This small molecule binds to this protein.
Small molecule (SMILES): COc1cccc([C@@H](C)NC(=O)N2CCC(c3ccncc3)CC2)c1

Binding-site contacts:
Ligand atom C26 contacts residue LEU203 of chain 1.F at 3.2 Å (hydrophobic).
Ligand atom C22 contacts residue LEU203 of chain 1.F at 3.7 Å (hydrophobic).
Ligand atom C9 contacts residue GLY83 of chain 1.F at 3.7 Å.
Ligand atom O1 contacts residue ASP214 of chain 1.F at 3.2 Å.
Ligand atom C6 contacts residue GLY83 of chain 1.F at 3.7 Å.
Ligand atom C10 contacts residue GLY86 of chain 1.F at 3.4 Å.
Ligand atom C23 contacts residue PHE366 of chain 1.F at 3.8 Å (hydrophobic).
Ligand atom C10 contacts residue LYS103 of chain 1.F at 3.9 Å.
Ligand atom C11 contacts residue GLY83 of chain 1.F at 3.8 Å.
Ligand atom O12 contacts residue PHE85 of chain 1.F at 3.1 Å (h-bond).
Ligand atom C18 contacts residue LEU203 of chain 1.F at 3.4 Å (hydrophobic).
Ligand atom C13 contacts residue ALA84 of chain 1.F at 3.8 Å (hydrophobic).
Ligand atom C7 contacts residue GLY83 of chain 1.F at 3.6 Å.
Ligand atom C6 contacts residue ASP214 of chain 1.F at 3.9 Å.
Ligand atom C23 contacts residue ILE80 of chain 1.F at 3.7 Å (hydrophobic).
Ligand atom C11 contacts residue LYS103 of chain 1.F at 3.8 Å.
Ligand atom C13 contacts residue PHE85 of chain 1.F at 3.4 Å (hydrophobic).
Ligand atom C14 contacts residue GLY83 of chain 1.F at 3.7 Å.
Ligand atom C20 contacts residue ASP214 of chain 1.F at 3.6 Å.
Ligand atom N24 contacts residue ALA101 of chain 1.F at 3.5 Å.
Ligand atom C21 contacts residue LEU203 of chain 1.F at 3.1 Å (hydrophobic).
Ligand atom C20 contacts residue ALA213 of chain 1.F at 3.6 Å (hydrophobic).
Ligand atom C10 contacts residue GLY83 of chain 1.F at 3.8 Å.
Ligand atom O12 contacts residue ALA84 of chain 1.F at 3.9 Å.
Ligand atom C25 contacts residue ALA101 of chain 1.F at 3.8 Å (hydrophobic).
Ligand atom N3 contacts residue ASP214 of chain 1.F at 3.8 Å.
Ligand atom C9 contacts residue GLU87 of chain 1.F at 3.8 Å.
Ligand atom C9 contacts residue GLY86 of chain 1.F at 3.8 Å.
Ligand atom O1 contacts residue LYS103 of chain 1.F at 2.7 Å (salt-bridge).
Ligand atom N24 contacts residue MET154 of chain 1.F at 3.2 Å (h-bond).
Ligand atom C2 contacts residue ASP214 of chain 1.F at 3.5 Å.
Ligand atom C11 contacts residue LEU105 of chain 1.F at 3.9 Å (hydrophobic).
Ligand atom O12 contacts residue GLY86 of chain 1.F at 3.8 Å.
Ligand atom C25 contacts residue GLU152 of chain 1.F at 3.6 Å.
Ligand atom C14 contacts residue LYS103 of chain 1.F at 3.8 Å.
Ligand atom C4 contacts residue ASP214 of chain 1.F at 3.4 Å.
Ligand atom C8 contacts residue GLY83 of chain 1.F at 3.7 Å.
Ligand atom N24 contacts residue TYR153 of chain 1.F at 3.9 Å.
Ligand atom C25 contacts residue MET154 of chain 1.F at 3.5 Å (hydrophobic).
Ligand atom O12 contacts residue LEU105 of chain 1.F at 3.3 Å.

Sequence of chain 1.F:
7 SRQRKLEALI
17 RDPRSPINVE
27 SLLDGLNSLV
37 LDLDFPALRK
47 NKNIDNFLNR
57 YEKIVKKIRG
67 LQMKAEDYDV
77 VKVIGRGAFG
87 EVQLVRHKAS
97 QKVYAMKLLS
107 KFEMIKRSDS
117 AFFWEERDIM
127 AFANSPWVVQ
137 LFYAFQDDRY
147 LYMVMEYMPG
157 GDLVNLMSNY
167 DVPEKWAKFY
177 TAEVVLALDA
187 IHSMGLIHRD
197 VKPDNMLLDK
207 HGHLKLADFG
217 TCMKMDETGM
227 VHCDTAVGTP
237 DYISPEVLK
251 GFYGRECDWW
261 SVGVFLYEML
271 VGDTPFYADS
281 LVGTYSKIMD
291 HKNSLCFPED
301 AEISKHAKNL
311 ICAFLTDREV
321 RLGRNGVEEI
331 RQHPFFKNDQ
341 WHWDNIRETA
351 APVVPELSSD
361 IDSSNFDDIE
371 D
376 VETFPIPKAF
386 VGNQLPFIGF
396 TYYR